Sequence of chain 1.G:
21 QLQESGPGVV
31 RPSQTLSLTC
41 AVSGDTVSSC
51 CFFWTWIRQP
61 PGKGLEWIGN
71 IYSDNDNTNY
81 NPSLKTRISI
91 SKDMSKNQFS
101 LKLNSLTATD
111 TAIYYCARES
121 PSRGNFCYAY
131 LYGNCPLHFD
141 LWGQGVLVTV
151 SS

A protein and the small-molecule ligand that binds it are described below.
Small molecule (SMILES): CC(=O)N[C@H]1[C@H](O[C@H]2[C@H](O)[C@@H](NC(C)=O)CO[C@@H]2CO)O[C@H](CO)[C@@H](O[C@@H]2O[C@H](CO[C@H]3O[C@H](CO[C@H]4O[C@H](CO)[C@@H](O)[C@H](O)[C@@H]4O)[C@@H](O)[C@H](O[C@H]4O[C@H](CO)[C@@H](O)[C@H](O)[C@@H]4O[C@H]4O[C@H](CO)[C@@H](O)[C@H](O)[C@@H]4O)[C@@H]3O)[C@@H](O)[C@H](O[C@H]3O[C@H](CO)[C@@H](O)[C@H](O)[C@@H]3O)[C@@H]2O)[C@@H]1O

Sequence of chain 1.H:
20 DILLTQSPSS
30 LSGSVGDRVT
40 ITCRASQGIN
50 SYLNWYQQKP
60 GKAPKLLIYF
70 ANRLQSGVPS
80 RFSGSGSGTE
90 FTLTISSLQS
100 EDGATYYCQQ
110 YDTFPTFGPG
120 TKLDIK

Binding-site contacts:
Ligand atom O4 contacts residue TYR128 of chain 1.G at 3.0 Å (h-bond).
Ligand atom O7 contacts residue ASN37 of chain 1.E at 3.2 Å (h-bond).
Ligand atom O7 contacts residue SER74 of chain 1.E at 3.8 Å.
Ligand atom O7 contacts residue PRO253 of chain 1.E at 3.5 Å.
Ligand atom O2 contacts residue ARG293 of chain 1.E at 3.3 Å (salt-bridge).
Ligand atom O5 contacts residue ASN37 of chain 1.E at 2.5 Å (h-bond).
Ligand atom O6 contacts residue PHE251 of chain 1.E at 3.2 Å.
Ligand atom C1 contacts residue ASN37 of chain 1.E at 1.5 Å.
Ligand atom C7 contacts residue PHE251 of chain 1.E at 3.6 Å (hydrophobic).
Ligand atom N2 contacts residue ASN37 of chain 1.E at 3.0 Å (h-bond).
Ligand atom O3 contacts residue PHE251 of chain 1.E at 3.6 Å.
Ligand atom O6 contacts residue ASN71 of chain 1.H at 3.1 Å (h-bond).
Ligand atom C8 contacts residue PRO253 of chain 1.E at 3.7 Å (hydrophobic).
Ligand atom C5 contacts residue ASN37 of chain 1.E at 3.8 Å.
Ligand atom O3 contacts residue ARG293 of chain 1.E at 2.7 Å (salt-bridge).
Ligand atom O6 contacts residue ASN79 of chain 1.E at 3.6 Å.
Ligand atom O4 contacts residue ASN125 of chain 1.G at 3.4 Å (h-bond).
Ligand atom O4 contacts residue ARG293 of chain 1.E at 3.3 Å (salt-bridge).
Ligand atom O4 contacts residue GLY292 of chain 1.E at 3.0 Å (h-bond).
Ligand atom C2 contacts residue ASN37 of chain 1.E at 2.5 Å.
Ligand atom C8 contacts residue PHE251 of chain 1.E at 3.5 Å (hydrophobic).
Ligand atom C2 contacts residue ARG293 of chain 1.E at 3.8 Å.
Ligand atom C3 contacts residue ASN125 of chain 1.G at 3.5 Å.
Ligand atom O4 contacts residue SER86 of chain 1.H at 3.4 Å.
Ligand atom C4 contacts residue GLY292 of chain 1.E at 3.4 Å.
Ligand atom O6 contacts residue TYR128 of chain 1.G at 3.5 Å (h-bond).
Ligand atom C3 contacts residue ARG293 of chain 1.E at 3.8 Å.
Ligand atom C6 contacts residue ASN71 of chain 1.H at 3.9 Å.
Ligand atom O3 contacts residue PHE126 of chain 1.G at 3.5 Å.
Ligand atom O3 contacts residue ASN125 of chain 1.G at 3.0 Å (h-bond).
Ligand atom O6 contacts residue GLY85 of chain 1.H at 2.9 Å (h-bond).
Ligand atom C8 contacts residue PHE75 of chain 1.E at 3.3 Å (hydrophobic).
Ligand atom O3 contacts residue NAG1 of chain 1.GA at 3.7 Å.
Ligand atom C3 contacts residue ARG293 of chain 1.E at 3.5 Å.
Ligand atom C6 contacts residue ARG293 of chain 1.E at 3.9 Å.
Ligand atom O2 contacts residue PHE126 of chain 1.G at 3.3 Å.
Ligand atom C6 contacts residue GLY85 of chain 1.H at 3.6 Å.
Ligand atom C7 contacts residue ASN37 of chain 1.E at 3.3 Å.
Ligand atom N2 contacts residue PHE251 of chain 1.E at 3.6 Å.
Ligand atom O4 contacts residue ASN49 of chain 1.H at 3.5 Å (h-bond).

Sequence of chain 1.E:
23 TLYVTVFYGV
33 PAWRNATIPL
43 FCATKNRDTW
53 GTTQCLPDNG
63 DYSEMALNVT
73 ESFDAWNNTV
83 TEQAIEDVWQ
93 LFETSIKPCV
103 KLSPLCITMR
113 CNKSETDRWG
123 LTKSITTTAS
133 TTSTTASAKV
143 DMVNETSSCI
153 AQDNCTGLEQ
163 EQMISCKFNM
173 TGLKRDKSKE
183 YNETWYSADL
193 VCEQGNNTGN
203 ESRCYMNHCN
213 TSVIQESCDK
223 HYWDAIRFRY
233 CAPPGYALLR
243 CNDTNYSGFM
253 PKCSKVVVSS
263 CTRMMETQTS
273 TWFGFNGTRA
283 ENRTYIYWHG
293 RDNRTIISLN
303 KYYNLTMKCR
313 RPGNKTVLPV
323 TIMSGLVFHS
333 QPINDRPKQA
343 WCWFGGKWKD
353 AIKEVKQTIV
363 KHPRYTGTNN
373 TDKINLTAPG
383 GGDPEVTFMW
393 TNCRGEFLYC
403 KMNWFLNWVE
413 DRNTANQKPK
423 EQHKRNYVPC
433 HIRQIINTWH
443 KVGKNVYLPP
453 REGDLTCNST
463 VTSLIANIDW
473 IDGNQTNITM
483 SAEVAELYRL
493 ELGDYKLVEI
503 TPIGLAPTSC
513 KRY